This small molecule binds to this protein.
Small molecule (SMILES): O=C(CO)[C@@H](O)[C@H](O)[C@H](O)[C@H](O)COP(=O)(O)O

Sequence of chain 1.C:
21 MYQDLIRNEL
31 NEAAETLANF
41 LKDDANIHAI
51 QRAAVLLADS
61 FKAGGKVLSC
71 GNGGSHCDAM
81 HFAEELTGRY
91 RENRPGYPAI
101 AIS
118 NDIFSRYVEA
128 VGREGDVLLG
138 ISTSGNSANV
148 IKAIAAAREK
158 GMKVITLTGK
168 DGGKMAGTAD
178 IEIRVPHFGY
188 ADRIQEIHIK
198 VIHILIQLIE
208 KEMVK

Sequence of chain 1.B:
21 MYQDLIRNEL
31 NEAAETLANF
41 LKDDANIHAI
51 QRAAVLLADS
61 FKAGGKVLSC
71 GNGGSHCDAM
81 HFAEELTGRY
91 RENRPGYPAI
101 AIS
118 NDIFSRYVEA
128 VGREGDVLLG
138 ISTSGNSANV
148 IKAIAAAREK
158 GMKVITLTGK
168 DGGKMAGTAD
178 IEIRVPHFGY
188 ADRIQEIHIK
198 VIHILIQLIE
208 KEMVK

Binding-site contacts:
Ligand atom O9 contacts residue THR140 of chain 1.B at 3.6 Å.
Ligand atom C7 contacts residue ALA188 of chain 1.B at 3.6 Å (hydrophobic).
Ligand atom O6 contacts residue THR140 of chain 1.B at 3.8 Å.
Ligand atom O1 contacts residue GLN192 of chain 1.B at 2.4 Å (h-bond).
Ligand atom O8 contacts residue THR140 of chain 1.B at 2.5 Å (h-bond).
Ligand atom O3 contacts residue GLU85 of chain 1.C at 3.9 Å.
Ligand atom C1 contacts residue GLN192 of chain 1.B at 3.6 Å.
Ligand atom O5 contacts residue SER75 of chain 1.B at 3.9 Å.
Ligand atom O5 contacts residue GLY74 of chain 1.B at 2.5 Å.
Ligand atom O4 contacts residue ALA188 of chain 1.B at 3.5 Å.
Ligand atom O6 contacts residue GLY74 of chain 1.B at 3.7 Å.
Ligand atom C6 contacts residue GLN192 of chain 1.B at 3.4 Å.
Ligand atom O2 contacts residue HIS81 of chain 1.C at 2.6 Å (h-bond).
Ligand atom O7 contacts residue SER75 of chain 1.B at 3.6 Å.
Ligand atom O2 contacts residue GLU85 of chain 1.C at 3.3 Å.
Ligand atom O7 contacts residue THR140 of chain 1.B at 3.6 Å.
Ligand atom O3 contacts residue ASP189 of chain 1.B at 3.1 Å (salt-bridge).
Ligand atom C7 contacts residue GLY74 of chain 1.B at 3.9 Å.
Ligand atom C3 contacts residue HIS200 of chain 1.C at 3.0 Å.
Ligand atom O6 contacts residue SER75 of chain 1.B at 2.8 Å (h-bond).
Ligand atom C2 contacts residue HIS81 of chain 1.C at 3.1 Å.
Ligand atom C3 contacts residue ASP189 of chain 1.B at 3.4 Å.
Ligand atom C4 contacts residue ASP189 of chain 1.B at 3.7 Å.
Ligand atom O1 contacts residue HIS200 of chain 1.C at 2.7 Å (h-bond).
Ligand atom O4 contacts residue ASP189 of chain 1.B at 2.9 Å (salt-bridge).
Ligand atom O5 contacts residue GLN192 of chain 1.B at 3.7 Å.
Ligand atom C1 contacts residue HIS81 of chain 1.C at 3.4 Å.
Ligand atom C2 contacts residue HIS200 of chain 1.C at 3.3 Å.
Ligand atom C1 contacts residue HIS200 of chain 1.C at 3.2 Å.
Ligand atom C6 contacts residue ALA188 of chain 1.B at 3.8 Å (hydrophobic).
Ligand atom O5 contacts residue HIS81 of chain 1.C at 3.7 Å.
Ligand atom C5 contacts residue HIS200 of chain 1.C at 3.9 Å.
Ligand atom P1 contacts residue THR140 of chain 1.B at 3.4 Å.
Ligand atom O9 contacts residue ASN72 of chain 1.B at 3.9 Å.
Ligand atom C1 contacts residue GLY74 of chain 1.B at 3.6 Å.
Ligand atom O7 contacts residue ALA188 of chain 1.B at 3.6 Å.
Ligand atom O8 contacts residue ALA188 of chain 1.B at 3.1 Å.
Ligand atom O3 contacts residue HIS200 of chain 1.C at 3.8 Å.
Ligand atom C5 contacts residue GLN192 of chain 1.B at 3.4 Å.
Ligand atom O6 contacts residue GLN192 of chain 1.B at 3.1 Å.